The protein below binds the small molecule below.
Small molecule (SMILES): CSc1scc2c1-c1nc(SCC(=O)C(C)(C)C)ncc1CC2

Sequence of chain 1.D:
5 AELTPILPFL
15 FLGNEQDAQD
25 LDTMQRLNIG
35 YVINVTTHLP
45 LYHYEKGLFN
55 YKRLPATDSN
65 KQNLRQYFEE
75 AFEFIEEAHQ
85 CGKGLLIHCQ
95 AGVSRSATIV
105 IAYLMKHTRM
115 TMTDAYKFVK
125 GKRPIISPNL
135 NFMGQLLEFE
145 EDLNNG

Binding-site contacts:
Ligand atom S02 contacts residue TYR120 of chain 1.D at 3.8 Å.
Ligand atom C19 contacts residue ILE130 of chain 1.D at 3.9 Å (hydrophobic).
Ligand atom C12 contacts residue TYR120 of chain 1.D at 3.5 Å (hydrophobic).
Ligand atom S02 contacts residue MET137 of chain 1.D at 3.7 Å.
Ligand atom C20 contacts residue SER131 of chain 1.D at 3.8 Å.
Ligand atom N21 contacts residue MET137 of chain 1.D at 4.0 Å.
Ligand atom C19 contacts residue ILE105 of chain 1.D at 3.9 Å (hydrophobic).
Ligand atom C20 contacts residue THR102 of chain 1.D at 3.7 Å.
Ligand atom C15 contacts residue PRO132 of chain 1.D at 3.9 Å (hydrophobic).
Ligand atom S04 contacts residue THR117 of chain 1.D at 4.0 Å.
Ligand atom C10 contacts residue TYR120 of chain 1.D at 4.0 Å (hydrophobic).
Ligand atom C03 contacts residue TYR120 of chain 1.D at 3.8 Å (hydrophobic).
Ligand atom C05 contacts residue THR117 of chain 1.D at 3.9 Å.
Ligand atom C20 contacts residue ASN133 of chain 1.D at 3.8 Å.
Ligand atom O16 contacts residue ASN133 of chain 1.D at 3.3 Å (h-bond).
Ligand atom C23 contacts residue TYR120 of chain 1.D at 3.8 Å (hydrophobic).
Ligand atom C06 contacts residue TYR120 of chain 1.D at 4.0 Å (hydrophobic).
Ligand atom S13 contacts residue TYR120 of chain 1.D at 3.9 Å.
Ligand atom C09 contacts residue TYR120 of chain 1.D at 4.1 Å (hydrophobic).
Ligand atom C01 contacts residue LEU140 of chain 1.D at 4.1 Å (hydrophobic).
Ligand atom C20 contacts residue SER98 of chain 1.D at 3.8 Å.
Ligand atom C17 contacts residue THR102 of chain 1.D at 4.1 Å.
Ligand atom C19 contacts residue THR102 of chain 1.D at 4.1 Å.
Ligand atom C19 contacts residue ALA101 of chain 1.D at 4.0 Å (hydrophobic).
Ligand atom O16 contacts residue MET137 of chain 1.D at 3.2 Å.
Ligand atom C22 contacts residue TYR120 of chain 1.D at 3.7 Å (hydrophobic).
Ligand atom C18 contacts residue LEU140 of chain 1.D at 4.1 Å (hydrophobic).
Ligand atom S13 contacts residue PRO132 of chain 1.D at 3.5 Å.
Ligand atom S13 contacts residue ILE130 of chain 1.D at 3.9 Å.
Ligand atom C14 contacts residue TYR120 of chain 1.D at 3.6 Å (hydrophobic).
Ligand atom C18 contacts residue THR102 of chain 1.D at 3.8 Å.
Ligand atom C01 contacts residue TYR120 of chain 1.D at 4.1 Å (hydrophobic).
Ligand atom N21 contacts residue TYR120 of chain 1.D at 3.4 Å.
Ligand atom C15 contacts residue MET137 of chain 1.D at 4.0 Å (hydrophobic).
Ligand atom C18 contacts residue MET137 of chain 1.D at 3.8 Å (hydrophobic).
Ligand atom C14 contacts residue ILE130 of chain 1.D at 3.6 Å (hydrophobic).
Ligand atom N11 contacts residue TYR120 of chain 1.D at 3.7 Å.
Ligand atom O16 contacts residue PRO132 of chain 1.D at 3.4 Å.
Ligand atom C22 contacts residue MET137 of chain 1.D at 4.1 Å (hydrophobic).
Ligand atom C01 contacts residue MET116 of chain 1.D at 3.8 Å (hydrophobic).